Sequence of chain 1.A:
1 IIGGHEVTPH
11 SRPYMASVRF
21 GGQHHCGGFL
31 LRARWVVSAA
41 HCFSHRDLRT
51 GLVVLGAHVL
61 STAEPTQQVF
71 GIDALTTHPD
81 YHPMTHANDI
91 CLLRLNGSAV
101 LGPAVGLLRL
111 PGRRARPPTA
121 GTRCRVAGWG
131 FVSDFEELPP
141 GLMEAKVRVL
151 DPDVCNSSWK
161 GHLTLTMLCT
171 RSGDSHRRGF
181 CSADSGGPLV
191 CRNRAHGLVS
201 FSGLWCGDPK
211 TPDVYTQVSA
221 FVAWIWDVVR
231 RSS

Binding-site contacts:
Ligand atom C5 contacts residue LEU52 of chain 1.A at 4.3 Å (hydrophobic).
Ligand atom O6 contacts residue LEU52 of chain 1.A at 4.4 Å.
Ligand atom C5 contacts residue ASN96 of chain 1.A at 3.6 Å.
Ligand atom O5 contacts residue GLY71 of chain 1.A at 3.4 Å.
Ligand atom C3 contacts residue ASN96 of chain 1.A at 3.8 Å.
Ligand atom C2 contacts residue ASN96 of chain 1.A at 2.5 Å.
Ligand atom C1 contacts residue ASN96 of chain 1.A at 1.4 Å.
Ligand atom C7 contacts residue ASN96 of chain 1.A at 3.4 Å.
Ligand atom N2 contacts residue ASN96 of chain 1.A at 3.0 Å (h-bond).
Ligand atom C1 contacts residue GLY71 of chain 1.A at 3.7 Å.
Ligand atom C5 contacts residue GLY71 of chain 1.A at 4.2 Å.
Ligand atom C6 contacts residue GLY71 of chain 1.A at 4.2 Å.
Ligand atom O7 contacts residue ASN96 of chain 1.A at 3.4 Å (h-bond).
Ligand atom O5 contacts residue ASN96 of chain 1.A at 2.3 Å (h-bond).
Ligand atom C6 contacts residue LEU52 of chain 1.A at 3.9 Å (hydrophobic).
Ligand atom C4 contacts residue ASN96 of chain 1.A at 4.1 Å.

The protein below binds the small molecule below.
Small molecule (SMILES): CC(=O)N[C@H]1[C@H](O[C@H]2[C@H](O)[C@@H](NC(C)=O)CO[C@@H]2CO)O[C@H](CO)[C@@H](O)[C@@H]1O